A protein and the small-molecule ligand that binds it are described below.
Small molecule (SMILES): CC(=O)N[C@@H]1[C@@H](O)[C@H](O)[C@@H](CO)O[C@H]1O

Binding-site contacts:
Ligand atom O6 contacts residue ASN6 of chain 3.A at 4.4 Å.
Ligand atom C4 contacts residue ASN6 of chain 3.A at 4.0 Å.
Ligand atom C7 contacts residue PHE4 of chain 3.A at 4.3 Å (hydrophobic).
Ligand atom C5 contacts residue ASN155 of chain 3.A at 4.2 Å.
Ligand atom N2 contacts residue ASN6 of chain 3.A at 3.0 Å (h-bond).
Ligand atom C3 contacts residue ASN6 of chain 3.A at 3.7 Å.
Ligand atom C8 contacts residue ASN6 of chain 3.A at 4.3 Å.
Ligand atom O7 contacts residue ASN6 of chain 3.A at 2.6 Å (h-bond).
Ligand atom C3 contacts residue ASN155 of chain 3.A at 4.4 Å.
Ligand atom C2 contacts residue ASN155 of chain 3.A at 4.5 Å.
Ligand atom O5 contacts residue ASN155 of chain 3.A at 4.3 Å.
Ligand atom C1 contacts residue ASN155 of chain 3.A at 3.8 Å.
Ligand atom C8 contacts residue ASP3 of chain 3.A at 3.2 Å.
Ligand atom C7 contacts residue ASN6 of chain 3.A at 3.0 Å.
Ligand atom C2 contacts residue ASN6 of chain 3.A at 2.4 Å.
Ligand atom C8 contacts residue PHE4 of chain 3.A at 3.5 Å (hydrophobic).
Ligand atom O5 contacts residue HIS154 of chain 3.A at 4.4 Å.
Ligand atom C1 contacts residue ASN6 of chain 3.A at 1.4 Å.
Ligand atom O6 contacts residue HIS154 of chain 3.A at 4.1 Å.
Ligand atom C5 contacts residue ASN6 of chain 3.A at 3.6 Å.
Ligand atom N2 contacts residue ASN155 of chain 3.A at 4.4 Å.
Ligand atom O5 contacts residue ASN6 of chain 3.A at 2.2 Å (h-bond).

Sequence of chain 3.A:
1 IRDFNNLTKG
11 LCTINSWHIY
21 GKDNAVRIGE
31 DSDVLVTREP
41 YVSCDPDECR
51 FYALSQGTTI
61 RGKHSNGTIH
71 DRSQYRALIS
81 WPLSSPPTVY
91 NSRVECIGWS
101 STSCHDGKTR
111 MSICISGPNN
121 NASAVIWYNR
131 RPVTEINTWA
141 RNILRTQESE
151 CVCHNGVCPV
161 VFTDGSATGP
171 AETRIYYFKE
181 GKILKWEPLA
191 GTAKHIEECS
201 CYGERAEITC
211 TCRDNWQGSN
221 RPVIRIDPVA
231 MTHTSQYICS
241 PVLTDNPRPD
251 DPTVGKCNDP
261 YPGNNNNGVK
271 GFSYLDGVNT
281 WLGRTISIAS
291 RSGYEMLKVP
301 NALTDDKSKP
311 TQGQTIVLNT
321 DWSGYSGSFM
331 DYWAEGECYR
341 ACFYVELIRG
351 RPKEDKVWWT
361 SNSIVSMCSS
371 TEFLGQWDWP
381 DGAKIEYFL